Binding-site contacts:
Ligand atom O2' contacts residue ARG262 of chain 1.D at 3.0 Å (salt-bridge).
Ligand atom O2' contacts residue LYS165 of chain 1.C at 3.6 Å.
Ligand atom O4 contacts residue PHE267 of chain 1.C at 3.2 Å.
Ligand atom O3A contacts residue PHE338 of chain 1.C at 3.6 Å.
Ligand atom O4 contacts residue TYR269 of chain 1.C at 3.0 Å (h-bond).
Ligand atom C6' contacts residue LYS222 of chain 1.C at 3.5 Å.
Ligand atom O'P contacts residue LYS18 of chain 1.C at 3.1 Å (salt-bridge).
Ligand atom O3' contacts residue ARG262 of chain 1.D at 2.8 Å (salt-bridge).
Ligand atom C6 contacts residue ILE233 of chain 1.C at 3.5 Å (hydrophobic).
Ligand atom O2A contacts residue PHE267 of chain 1.C at 3.4 Å.
Ligand atom C5' contacts residue LEU164 of chain 1.C at 3.3 Å (hydrophobic).
Ligand atom O3D contacts residue PHE338 of chain 1.C at 3.0 Å (h-bond).
Ligand atom C4' contacts residue LYS222 of chain 1.C at 3.6 Å.
Ligand atom O'Q contacts residue ASN226 of chain 1.C at 3.1 Å (h-bond).
Ligand atom O'Q contacts residue LYS222 of chain 1.C at 2.8 Å (salt-bridge).
Ligand atom O5' contacts residue CYS278 of chain 1.C at 3.4 Å.
Ligand atom C1' contacts residue PHE279 of chain 1.C at 3.6 Å (hydrophobic).
Ligand atom O4' contacts residue GLU162 of chain 1.C at 3.3 Å (salt-bridge).
Ligand atom O1A contacts residue LYS339 of chain 1.C at 3.2 Å (salt-bridge).
Ligand atom N1 contacts residue ILE233 of chain 1.C at 3.5 Å.
Ligand atom O'P contacts residue CYS278 of chain 1.C at 3.2 Å (h-bond).
Ligand atom C4' contacts residue LEU164 of chain 1.C at 3.4 Å (hydrophobic).
Ligand atom O4D contacts residue TYR274 of chain 1.C at 3.2 Å.
Ligand atom O4D contacts residue ILE233 of chain 1.C at 3.6 Å.
Ligand atom O'P contacts residue GLU162 of chain 1.C at 2.8 Å (salt-bridge).
Ligand atom O2A contacts residue PHE279 of chain 1.C at 3.4 Å.
Ligand atom N3 contacts residue TYR269 of chain 1.C at 2.8 Å (h-bond).
Ligand atom O3D contacts residue GLY275 of chain 1.C at 3.2 Å (h-bond).
Ligand atom O4 contacts residue LEU268 of chain 1.C at 3.5 Å (h-bond).
Ligand atom N3 contacts residue ILE233 of chain 1.C at 3.5 Å.
Ligand atom O4' contacts residue PHE163 of chain 1.C at 3.0 Å.
Ligand atom C6' contacts residue GLU162 of chain 1.C at 3.5 Å.
Ligand atom O2 contacts residue ARG439 of chain 1.C at 3.1 Å (salt-bridge).
Ligand atom O4' contacts residue LEU164 of chain 1.C at 2.8 Å (h-bond).
Ligand atom O2B contacts residue GLU166 of chain 1.C at 3.0 Å (salt-bridge).
Ligand atom O2B contacts residue LYS339 of chain 1.C at 2.7 Å (salt-bridge).
Ligand atom C6' contacts residue CYS278 of chain 1.C at 3.4 Å (hydrophobic).
Ligand atom O4' contacts residue LYS222 of chain 1.C at 3.3 Å (salt-bridge).
Ligand atom O2 contacts residue GLY273 of chain 1.C at 3.5 Å (h-bond).
Ligand atom O'P contacts residue LEU164 of chain 1.C at 3.5 Å (h-bond).

Sequence of chain 1.C:
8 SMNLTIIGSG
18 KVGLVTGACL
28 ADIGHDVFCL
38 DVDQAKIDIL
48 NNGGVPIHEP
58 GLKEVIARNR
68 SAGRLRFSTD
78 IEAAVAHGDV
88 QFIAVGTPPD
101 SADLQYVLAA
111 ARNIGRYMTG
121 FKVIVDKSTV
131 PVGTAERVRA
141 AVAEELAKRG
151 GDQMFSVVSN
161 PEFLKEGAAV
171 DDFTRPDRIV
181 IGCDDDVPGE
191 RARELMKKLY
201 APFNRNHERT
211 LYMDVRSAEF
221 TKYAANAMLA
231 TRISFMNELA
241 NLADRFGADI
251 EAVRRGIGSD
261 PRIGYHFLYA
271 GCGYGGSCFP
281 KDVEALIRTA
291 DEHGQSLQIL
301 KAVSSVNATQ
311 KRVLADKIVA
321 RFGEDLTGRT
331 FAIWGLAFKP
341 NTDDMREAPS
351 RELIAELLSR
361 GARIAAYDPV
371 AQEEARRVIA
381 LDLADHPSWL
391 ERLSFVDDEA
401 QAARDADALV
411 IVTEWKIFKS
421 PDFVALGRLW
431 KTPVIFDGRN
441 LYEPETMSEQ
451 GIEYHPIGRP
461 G

A protein and the small-molecule ligand that binds it are described below.
Small molecule (SMILES): O=C(O)[C@H]1O[C@H](O[P](=O)(O)O[P](=O)(O)OC[C@H]2O[C@@H](n3ccc(=O)[nH]c3=O)[C@H](O)[C@@H]2O)[C@H](O)[C@@H](O)[C@@H]1O

Sequence of chain 1.D:
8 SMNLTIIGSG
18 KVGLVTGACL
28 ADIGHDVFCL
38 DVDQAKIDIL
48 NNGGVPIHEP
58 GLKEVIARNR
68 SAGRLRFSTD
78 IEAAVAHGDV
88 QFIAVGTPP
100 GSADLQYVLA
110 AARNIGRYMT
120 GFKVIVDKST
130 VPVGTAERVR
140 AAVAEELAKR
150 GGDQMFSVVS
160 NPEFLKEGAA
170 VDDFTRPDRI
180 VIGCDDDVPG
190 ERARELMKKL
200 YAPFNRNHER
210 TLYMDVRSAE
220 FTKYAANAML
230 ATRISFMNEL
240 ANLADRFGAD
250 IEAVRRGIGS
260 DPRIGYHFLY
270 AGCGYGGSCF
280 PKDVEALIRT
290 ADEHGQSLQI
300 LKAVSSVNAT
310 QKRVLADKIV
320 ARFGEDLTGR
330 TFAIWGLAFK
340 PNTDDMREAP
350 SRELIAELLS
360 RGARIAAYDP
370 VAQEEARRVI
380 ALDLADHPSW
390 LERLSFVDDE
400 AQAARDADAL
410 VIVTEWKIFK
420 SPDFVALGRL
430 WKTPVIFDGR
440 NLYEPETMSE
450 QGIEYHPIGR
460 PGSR